Binding-site contacts:
Ligand atom CAS contacts residue ALA743 of chain 1.A at 3.7 Å (hydrophobic).
Ligand atom NAR contacts residue ILE739 of chain 1.A at 3.7 Å.
Ligand atom CAC contacts residue ILE737 of chain 1.A at 3.9 Å (hydrophobic).
Ligand atom OAX contacts residue ASN809 of chain 1.A at 3.3 Å (h-bond).
Ligand atom OAX contacts residue ASP822 of chain 1.A at 3.9 Å.
Ligand atom CAS contacts residue TRP670 of chain 1.A at 3.7 Å (hydrophobic).
Ligand atom OAL contacts residue ALA743 of chain 1.A at 3.7 Å.
Ligand atom CAQ contacts residue MET811 of chain 1.A at 3.8 Å (hydrophobic).
Ligand atom CAG contacts residue ILE689 of chain 1.A at 3.3 Å (hydrophobic).
Ligand atom NAK contacts residue VAL740 of chain 1.A at 3.2 Å (h-bond).
Ligand atom CAQ contacts residue VAL740 of chain 1.A at 3.7 Å (hydrophobic).
Ligand atom OAO contacts residue ILE689 of chain 1.A at 3.8 Å.
Ligand atom CL contacts residue ILE737 of chain 1.A at 3.7 Å.
Ligand atom CAT contacts residue TRP670 of chain 1.A at 3.4 Å (hydrophobic).
Ligand atom CL contacts residue ASP822 of chain 1.A at 3.7 Å.
Ligand atom CAI contacts residue ILE689 of chain 1.A at 3.9 Å (hydrophobic).
Ligand atom CAT contacts residue ALA743 of chain 1.A at 3.4 Å (hydrophobic).
Ligand atom OAX contacts residue ASP808 of chain 1.A at 3.8 Å.
Ligand atom CAD contacts residue ILE821 of chain 1.A at 3.7 Å (hydrophobic).
Ligand atom CAS contacts residue VAL740 of chain 1.A at 3.5 Å (hydrophobic).
Ligand atom CAW contacts residue ASP822 of chain 1.A at 3.3 Å.
Ligand atom NAR contacts residue VAL740 of chain 1.A at 2.8 Å (h-bond).
Ligand atom CAE contacts residue PHE819 of chain 1.A at 3.6 Å (hydrophobic).
Ligand atom CAB contacts residue ILE737 of chain 1.A at 3.9 Å (hydrophobic).
Ligand atom CAH contacts residue ILE689 of chain 1.A at 3.8 Å (hydrophobic).
Ligand atom OAL contacts residue TRP670 of chain 1.A at 3.8 Å.
Ligand atom CAS contacts residue MET811 of chain 1.A at 3.7 Å (hydrophobic).
Ligand atom OAL contacts residue MET811 of chain 1.A at 3.1 Å.
Ligand atom CAE contacts residue GLU738 of chain 1.A at 3.6 Å.
Ligand atom CAV contacts residue SER664 of chain 1.A at 3.4 Å.
Ligand atom CAJ contacts residue GLU738 of chain 1.A at 3.8 Å.
Ligand atom OAX contacts residue ILE821 of chain 1.A at 3.6 Å.
Ligand atom CAE contacts residue TYR725 of chain 1.A at 3.7 Å (hydrophobic).
Ligand atom CAC contacts residue ILE821 of chain 1.A at 3.7 Å (hydrophobic).
Ligand atom CAC contacts residue TYR725 of chain 1.A at 3.6 Å (hydrophobic).
Ligand atom SAP contacts residue ILE689 of chain 1.A at 3.5 Å.
Ligand atom CAD contacts residue TYR725 of chain 1.A at 3.9 Å (hydrophobic).
Ligand atom CAD contacts residue ILE737 of chain 1.A at 3.8 Å (hydrophobic).
Ligand atom CAE contacts residue VAL740 of chain 1.A at 3.8 Å (hydrophobic).
Ligand atom CAT contacts residue VAL740 of chain 1.A at 3.3 Å (hydrophobic).

Sequence of chain 1.A:
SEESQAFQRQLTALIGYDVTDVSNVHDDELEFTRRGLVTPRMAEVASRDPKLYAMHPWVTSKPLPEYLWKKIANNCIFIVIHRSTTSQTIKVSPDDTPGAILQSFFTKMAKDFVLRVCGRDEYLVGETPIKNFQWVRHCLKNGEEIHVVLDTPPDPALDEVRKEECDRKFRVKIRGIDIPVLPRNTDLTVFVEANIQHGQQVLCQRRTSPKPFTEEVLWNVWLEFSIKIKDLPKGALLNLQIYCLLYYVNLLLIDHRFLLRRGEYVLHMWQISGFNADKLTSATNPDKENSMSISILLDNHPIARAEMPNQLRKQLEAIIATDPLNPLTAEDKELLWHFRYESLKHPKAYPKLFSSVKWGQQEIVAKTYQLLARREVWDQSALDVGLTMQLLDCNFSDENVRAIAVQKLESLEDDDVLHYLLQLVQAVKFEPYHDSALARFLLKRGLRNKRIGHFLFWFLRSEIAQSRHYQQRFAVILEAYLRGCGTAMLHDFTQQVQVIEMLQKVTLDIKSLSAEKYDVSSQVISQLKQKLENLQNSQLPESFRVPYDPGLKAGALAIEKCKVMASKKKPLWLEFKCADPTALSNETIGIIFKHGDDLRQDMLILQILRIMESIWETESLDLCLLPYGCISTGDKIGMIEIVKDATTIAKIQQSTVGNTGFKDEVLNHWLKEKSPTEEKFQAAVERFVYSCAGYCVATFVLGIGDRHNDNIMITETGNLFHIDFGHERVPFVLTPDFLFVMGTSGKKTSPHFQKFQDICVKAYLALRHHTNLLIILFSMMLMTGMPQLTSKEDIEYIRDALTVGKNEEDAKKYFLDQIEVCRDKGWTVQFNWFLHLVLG

This small molecule binds to this protein.
Small molecule (SMILES): CC(=O)N=c1[nH]c(C)c(-c2ccc(Cl)c(S(=O)(=O)NCCO)c2)s1